Binding-site contacts:
Ligand atom C14 contacts residue ARG429 of chain 1.B at 3.8 Å.
Ligand atom C24 contacts residue VAL423 of chain 1.B at 3.8 Å (hydrophobic).
Ligand atom C13 contacts residue ARG429 of chain 1.B at 3.8 Å.
Ligand atom C24 contacts residue LEU424 of chain 1.B at 3.8 Å (hydrophobic).
Ligand atom C21 contacts residue SER427 of chain 1.B at 4.1 Å.
Ligand atom C26 contacts residue VAL423 of chain 1.B at 4.4 Å (hydrophobic).
Ligand atom C02 contacts residue 6O91 of chain 1.X at 4.1 Å.
Ligand atom O20 contacts residue ARG429 of chain 1.B at 4.1 Å.
Ligand atom C15 contacts residue LEU424 of chain 1.B at 4.4 Å (hydrophobic).
Ligand atom O12 contacts residue 6O91 of chain 1.X at 4.5 Å.
Ligand atom C11 contacts residue ARG429 of chain 1.B at 2.7 Å.
Ligand atom C23 contacts residue LEU424 of chain 1.B at 4.4 Å (hydrophobic).
Ligand atom C09 contacts residue ARG429 of chain 1.B at 4.3 Å.
Ligand atom C16 contacts residue 6O91 of chain 1.X at 3.4 Å.
Ligand atom C10 contacts residue ARG429 of chain 1.B at 4.0 Å.
Ligand atom C25 contacts residue LEU424 of chain 1.B at 4.4 Å (hydrophobic).
Ligand atom C18 contacts residue 6O91 of chain 1.X at 4.1 Å.
Ligand atom C17 contacts residue 6O91 of chain 1.X at 4.1 Å.
Ligand atom C18 contacts residue LEU424 of chain 1.B at 4.1 Å (hydrophobic).
Ligand atom O12 contacts residue ARG429 of chain 1.B at 3.3 Å (salt-bridge).
Ligand atom C14 contacts residue 6O91 of chain 1.X at 4.3 Å.
Ligand atom O20 contacts residue SER427 of chain 1.B at 3.5 Å (h-bond).
Ligand atom C22 contacts residue LEU424 of chain 1.B at 4.1 Å (hydrophobic).
Ligand atom C16 contacts residue LEU424 of chain 1.B at 4.4 Å (hydrophobic).
Ligand atom C22 contacts residue SER427 of chain 1.B at 3.8 Å.
Ligand atom C17 contacts residue LEU424 of chain 1.B at 4.0 Å (hydrophobic).
Ligand atom C15 contacts residue 6O91 of chain 1.X at 4.4 Å.

Sequence of chain 1.B:
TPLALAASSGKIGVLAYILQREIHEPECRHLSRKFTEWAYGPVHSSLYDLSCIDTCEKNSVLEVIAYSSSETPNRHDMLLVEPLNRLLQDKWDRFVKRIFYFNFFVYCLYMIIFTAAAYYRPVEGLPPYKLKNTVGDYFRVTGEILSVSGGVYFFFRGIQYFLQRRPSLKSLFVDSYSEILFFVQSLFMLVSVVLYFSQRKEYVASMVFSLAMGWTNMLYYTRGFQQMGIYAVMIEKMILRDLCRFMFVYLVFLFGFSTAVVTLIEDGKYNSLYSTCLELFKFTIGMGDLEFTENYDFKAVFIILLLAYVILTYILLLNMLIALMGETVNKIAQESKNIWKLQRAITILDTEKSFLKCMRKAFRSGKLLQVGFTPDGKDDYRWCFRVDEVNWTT

This protein binds this small molecule.
Small molecule (SMILES): CCCCCC(=O)OC[C@@H](COP(=O)(O)OCCN)OC(=O)CCCCC